Binding-site contacts:
Ligand atom F2 contacts residue ARG537 of chain 1.B at 3.0 Å.
Ligand atom F3 contacts residue ALA533 of chain 1.B at 3.0 Å.
Ligand atom O2 contacts residue TRP529 of chain 1.B at 3.5 Å.
Ligand atom N5 contacts residue ASN221 of chain 1.B at 3.5 Å (h-bond).
Ligand atom F3 contacts residue MET534 of chain 1.B at 3.3 Å.
Ligand atom C2 contacts residue GLU44 of chain 1.B at 3.7 Å.
Ligand atom C19 contacts residue ALA39 of chain 1.B at 3.2 Å (hydrophobic).
Ligand atom S1 contacts residue TRP529 of chain 1.B at 3.7 Å.
Ligand atom C5 contacts residue ALA533 of chain 1.B at 3.4 Å (hydrophobic).
Ligand atom C4 contacts residue ALA533 of chain 1.B at 3.2 Å (hydrophobic).
Ligand atom C5 contacts residue TYR36 of chain 1.B at 3.5 Å (hydrophobic).
Ligand atom C22 contacts residue PRO41 of chain 1.B at 3.7 Å (hydrophobic).
Ligand atom C3 contacts residue ALA533 of chain 1.B at 3.6 Å (hydrophobic).
Ligand atom C21 contacts residue ALA39 of chain 1.B at 3.6 Å (hydrophobic).
Ligand atom N4 contacts residue MET225 of chain 1.B at 3.7 Å.
Ligand atom O1 contacts residue ARG537 of chain 1.B at 2.7 Å (salt-bridge).
Ligand atom N1 contacts residue ALA533 of chain 1.B at 3.1 Å.
Ligand atom N4 contacts residue ARG227 of chain 1.B at 3.4 Å.
Ligand atom F2 contacts residue HIS516 of chain 1.B at 3.1 Å.
Ligand atom C8 contacts residue GLU44 of chain 1.B at 3.1 Å.
Ligand atom O3 contacts residue ARG227 of chain 1.B at 3.7 Å.
Ligand atom N4 contacts residue PRO41 of chain 1.B at 3.5 Å.
Ligand atom F1 contacts residue HIS516 of chain 1.B at 2.7 Å.
Ligand atom C14 contacts residue MET225 of chain 1.B at 3.7 Å (hydrophobic).
Ligand atom C14 contacts residue PRO41 of chain 1.B at 3.7 Å (hydrophobic).
Ligand atom C24 contacts residue HIS516 of chain 1.B at 3.6 Å.
Ligand atom N5 contacts residue GLY193 of chain 1.B at 2.7 Å (h-bond).
Ligand atom O3 contacts residue LYS526 of chain 1.B at 3.5 Å.
Ligand atom O3 contacts residue TRP529 of chain 1.B at 3.4 Å.
Ligand atom F3 contacts residue ARG537 of chain 1.B at 3.6 Å.
Ligand atom C20 contacts residue ALA39 of chain 1.B at 3.0 Å (hydrophobic).
Ligand atom C12 contacts residue ARG227 of chain 1.B at 3.6 Å.
Ligand atom C23 contacts residue ARG537 of chain 1.B at 3.5 Å.
Ligand atom C3 contacts residue GLU44 of chain 1.B at 3.4 Å.
Ligand atom N5 contacts residue MET225 of chain 1.B at 2.8 Å (h-bond).
Ligand atom C13 contacts residue ARG227 of chain 1.B at 3.4 Å.
Ligand atom C9 contacts residue GLU44 of chain 1.B at 3.5 Å.
Ligand atom C14 contacts residue GLY193 of chain 1.B at 3.6 Å.
Ligand atom N5 contacts residue ARG227 of chain 1.B at 3.4 Å (salt-bridge).
Ligand atom C11 contacts residue ARG537 of chain 1.B at 3.6 Å.

Sequence of chain 1.B:
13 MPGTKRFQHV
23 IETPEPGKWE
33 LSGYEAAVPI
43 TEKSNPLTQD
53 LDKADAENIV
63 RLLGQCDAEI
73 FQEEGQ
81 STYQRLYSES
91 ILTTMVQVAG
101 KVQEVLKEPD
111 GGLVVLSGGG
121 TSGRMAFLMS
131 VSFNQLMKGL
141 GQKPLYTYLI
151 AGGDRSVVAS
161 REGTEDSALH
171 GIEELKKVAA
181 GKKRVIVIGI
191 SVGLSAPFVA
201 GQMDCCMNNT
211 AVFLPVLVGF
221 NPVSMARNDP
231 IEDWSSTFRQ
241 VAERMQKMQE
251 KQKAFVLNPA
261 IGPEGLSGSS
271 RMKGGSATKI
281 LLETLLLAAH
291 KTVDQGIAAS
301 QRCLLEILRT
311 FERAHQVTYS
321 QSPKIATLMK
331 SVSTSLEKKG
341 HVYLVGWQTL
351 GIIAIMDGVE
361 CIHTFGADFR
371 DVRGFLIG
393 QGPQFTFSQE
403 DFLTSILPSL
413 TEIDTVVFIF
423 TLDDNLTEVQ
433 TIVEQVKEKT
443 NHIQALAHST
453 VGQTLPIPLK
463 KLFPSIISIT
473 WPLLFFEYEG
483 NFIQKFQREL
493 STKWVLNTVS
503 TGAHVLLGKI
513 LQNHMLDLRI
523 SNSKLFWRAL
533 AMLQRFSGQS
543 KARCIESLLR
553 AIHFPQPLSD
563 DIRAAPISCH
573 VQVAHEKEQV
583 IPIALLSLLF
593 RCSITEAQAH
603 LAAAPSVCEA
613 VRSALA

The small molecule below binds the protein below.
Small molecule (SMILES): C[C@](O)(c1ccc(-c2ccc(S(=O)(=O)c3ccc(N)nc3)nc2Nc2ccccc2)nc1)C(F)(F)F